The small molecule below binds the protein below.
Small molecule (SMILES): CC[C@H](C)[C@H](NC(=O)[C@H](CC(C)C)NC(=O)[C@@H]1CCCN1C(=O)[C@@H]1CCCN1C(=O)C[NH3+])C(=O)N1CCC[C@H]1C(=O)N1CCC[C@H]1C(=O)N1CCC[C@H]1C(=O)N1CCC[C@H]1C(=O)O

Sequence of chain 1.A:
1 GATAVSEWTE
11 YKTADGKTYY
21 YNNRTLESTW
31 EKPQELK

Binding-site contacts:
Ligand atom CD contacts residue TYR19 of chain 1.A at 3.5 Å (hydrophobic).
Ligand atom CG contacts residue THR13 of chain 1.A at 4.5 Å.
Ligand atom CG contacts residue TYR21 of chain 1.A at 3.3 Å (hydrophobic).
Ligand atom CG contacts residue SER28 of chain 1.A at 3.7 Å.
Ligand atom CD contacts residue TYR11 of chain 1.A at 4.4 Å (hydrophobic).
Ligand atom C contacts residue TRP30 of chain 1.A at 3.3 Å (hydrophobic).
Ligand atom CB contacts residue TYR11 of chain 1.A at 3.7 Å (hydrophobic).
Ligand atom CB contacts residue TYR11 of chain 1.A at 3.2 Å (hydrophobic).
Ligand atom C contacts residue TYR11 of chain 1.A at 4.3 Å (hydrophobic).
Ligand atom CD contacts residue TRP30 of chain 1.A at 3.5 Å (hydrophobic).
Ligand atom CG2 contacts residue TYR11 of chain 1.A at 3.2 Å (hydrophobic).
Ligand atom CG1 contacts residue LYS12 of chain 1.A at 4.0 Å.
Ligand atom CA contacts residue TYR19 of chain 1.A at 3.6 Å (hydrophobic).
Ligand atom N contacts residue TRP30 of chain 1.A at 3.8 Å.
Ligand atom N contacts residue TYR19 of chain 1.A at 3.5 Å.
Ligand atom O contacts residue TRP30 of chain 1.A at 2.9 Å (h-bond).
Ligand atom N contacts residue TYR11 of chain 1.A at 4.2 Å.
Ligand atom CB contacts residue TRP30 of chain 1.A at 3.1 Å (hydrophobic).
Ligand atom O contacts residue TYR11 of chain 1.A at 4.0 Å.
Ligand atom CG contacts residue TYR19 of chain 1.A at 3.1 Å (hydrophobic).
Ligand atom CA contacts residue TYR11 of chain 1.A at 3.9 Å (hydrophobic).
Ligand atom C contacts residue TYR19 of chain 1.A at 3.7 Å (hydrophobic).
Ligand atom CA contacts residue SER28 of chain 1.A at 4.4 Å.
Ligand atom O contacts residue THR13 of chain 1.A at 4.3 Å.
Ligand atom CG2 contacts residue TYR19 of chain 1.A at 3.4 Å (hydrophobic).
Ligand atom CD contacts residue THR13 of chain 1.A at 4.3 Å.
Ligand atom CD contacts residue SER28 of chain 1.A at 3.1 Å.
Ligand atom OXT contacts residue TRP30 of chain 1.A at 3.5 Å.
Ligand atom O contacts residue TYR11 of chain 1.A at 4.4 Å.
Ligand atom CG2 contacts residue THR13 of chain 1.A at 3.9 Å.
Ligand atom CB contacts residue THR13 of chain 1.A at 4.1 Å.
Ligand atom O contacts residue TYR19 of chain 1.A at 2.7 Å.
Ligand atom CD1 contacts residue LYS12 of chain 1.A at 4.1 Å.
Ligand atom CA contacts residue TRP30 of chain 1.A at 3.8 Å (hydrophobic).
Ligand atom CG1 contacts residue TYR11 of chain 1.A at 3.4 Å (hydrophobic).
Ligand atom CG contacts residue TRP30 of chain 1.A at 3.2 Å (hydrophobic).
Ligand atom CB contacts residue TYR19 of chain 1.A at 3.4 Å (hydrophobic).
Ligand atom CG contacts residue TYR11 of chain 1.A at 3.2 Å (hydrophobic).
Ligand atom CD contacts residue TYR21 of chain 1.A at 4.4 Å (hydrophobic).
Ligand atom CB contacts residue TYR21 of chain 1.A at 4.2 Å (hydrophobic).